The small molecule below binds the protein below.
Small molecule (SMILES): CC(C)CCC[C@@H](C)[C@H]1CC[C@H]2[C@@H]3CC=C4C[C@@H](O)CC[C@]4(C)[C@H]3CC[C@]12C

Sequence of chain 1.D:
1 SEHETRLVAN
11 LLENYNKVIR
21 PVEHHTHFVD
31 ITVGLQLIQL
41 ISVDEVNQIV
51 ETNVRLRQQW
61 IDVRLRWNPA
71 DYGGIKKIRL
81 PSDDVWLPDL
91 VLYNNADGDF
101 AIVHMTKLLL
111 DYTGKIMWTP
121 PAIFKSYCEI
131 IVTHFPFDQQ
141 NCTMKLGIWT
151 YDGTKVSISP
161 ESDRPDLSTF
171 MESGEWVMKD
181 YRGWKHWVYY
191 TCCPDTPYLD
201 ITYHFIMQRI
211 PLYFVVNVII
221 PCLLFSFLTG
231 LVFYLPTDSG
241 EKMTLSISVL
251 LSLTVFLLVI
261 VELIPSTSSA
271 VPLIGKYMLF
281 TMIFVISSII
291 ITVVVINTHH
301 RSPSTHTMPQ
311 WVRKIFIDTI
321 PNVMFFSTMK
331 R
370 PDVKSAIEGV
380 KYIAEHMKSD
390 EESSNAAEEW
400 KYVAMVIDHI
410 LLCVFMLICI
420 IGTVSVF

Sequence of chain 1.C:
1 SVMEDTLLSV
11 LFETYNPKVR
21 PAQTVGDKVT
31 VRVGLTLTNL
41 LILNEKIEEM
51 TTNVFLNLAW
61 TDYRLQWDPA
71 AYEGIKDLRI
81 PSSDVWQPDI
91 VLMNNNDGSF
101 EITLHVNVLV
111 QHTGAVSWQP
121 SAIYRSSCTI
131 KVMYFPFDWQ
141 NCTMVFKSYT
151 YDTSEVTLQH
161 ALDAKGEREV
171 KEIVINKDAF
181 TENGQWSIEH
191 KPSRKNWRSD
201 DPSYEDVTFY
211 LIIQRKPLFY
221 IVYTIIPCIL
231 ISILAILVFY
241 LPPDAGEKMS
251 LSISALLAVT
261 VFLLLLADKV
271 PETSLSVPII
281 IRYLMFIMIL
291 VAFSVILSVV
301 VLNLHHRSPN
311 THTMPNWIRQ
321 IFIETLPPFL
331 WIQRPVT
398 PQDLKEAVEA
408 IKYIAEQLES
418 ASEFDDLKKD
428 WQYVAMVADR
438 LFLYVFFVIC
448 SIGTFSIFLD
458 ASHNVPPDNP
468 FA

Binding-site contacts:
Ligand atom C18 contacts residue PHE439 of chain 1.C at 3.5 Å (hydrophobic).
Ligand atom C2 contacts residue TYR234 of chain 1.D at 4.0 Å (hydrophobic).
Ligand atom C6 contacts residue ILE318 of chain 1.C at 3.7 Å (hydrophobic).
Ligand atom C20 contacts residue PHE439 of chain 1.C at 4.2 Å (hydrophobic).
Ligand atom C24 contacts residue PHE439 of chain 1.C at 3.7 Å (hydrophobic).
Ligand atom C23 contacts residue PHE439 of chain 1.C at 3.6 Å (hydrophobic).
Ligand atom O1 contacts residue ARG307 of chain 1.C at 3.6 Å.
Ligand atom C19 contacts residue VAL300 of chain 1.C at 3.5 Å (hydrophobic).
Ligand atom C13 contacts residue PHE439 of chain 1.C at 4.4 Å (hydrophobic).
Ligand atom O1 contacts residue THR328 of chain 1.D at 3.4 Å.
Ligand atom C8 contacts residue VAL300 of chain 1.C at 4.5 Å (hydrophobic).
Ligand atom C16 contacts residue PHE439 of chain 1.C at 3.5 Å (hydrophobic).
Ligand atom C17 contacts residue PHE439 of chain 1.C at 4.2 Å (hydrophobic).
Ligand atom C18 contacts residue VAL300 of chain 1.C at 4.1 Å (hydrophobic).
Ligand atom C6 contacts residue TRP317 of chain 1.C at 4.2 Å (hydrophobic).
Ligand atom C3 contacts residue ILE318 of chain 1.C at 4.0 Å (hydrophobic).
Ligand atom C5 contacts residue TRP317 of chain 1.C at 4.4 Å (hydrophobic).
Ligand atom C19 contacts residue TYR234 of chain 1.D at 3.8 Å (hydrophobic).
Ligand atom C3 contacts residue TRP317 of chain 1.C at 4.4 Å (hydrophobic).
Ligand atom C7 contacts residue PHE322 of chain 1.C at 3.8 Å (hydrophobic).
Ligand atom C27 contacts residue VAL442 of chain 1.C at 4.3 Å (hydrophobic).
Ligand atom C6 contacts residue LEU304 of chain 1.C at 4.1 Å (hydrophobic).
Ligand atom C15 contacts residue PHE322 of chain 1.C at 3.5 Å (hydrophobic).
Ligand atom C22 contacts residue PHE439 of chain 1.C at 4.1 Å (hydrophobic).
Ligand atom C3 contacts residue ARG307 of chain 1.C at 4.3 Å.
Ligand atom C15 contacts residue PHE439 of chain 1.C at 3.8 Å (hydrophobic).
Ligand atom C4 contacts residue ARG307 of chain 1.C at 3.9 Å.
Ligand atom C5 contacts residue ILE318 of chain 1.C at 4.0 Å (hydrophobic).
Ligand atom C18 contacts residue LEU297 of chain 1.C at 4.1 Å (hydrophobic).
Ligand atom O1 contacts residue ILE318 of chain 1.C at 4.2 Å.
Ligand atom C4 contacts residue ILE318 of chain 1.C at 3.5 Å (hydrophobic).
Ligand atom C5 contacts residue LEU304 of chain 1.C at 4.4 Å (hydrophobic).
Ligand atom C4 contacts residue LEU304 of chain 1.C at 4.1 Å (hydrophobic).